Binding-site contacts:
Ligand atom C1 contacts residue ASN278 of chain 1.A at 1.4 Å.
Ligand atom C5 contacts residue ASN278 of chain 1.A at 3.6 Å.
Ligand atom C8 contacts residue THR299 of chain 1.A at 3.9 Å.
Ligand atom C5 contacts residue ALA276 of chain 1.A at 4.3 Å (hydrophobic).
Ligand atom C3 contacts residue ASN278 of chain 1.A at 3.9 Å.
Ligand atom O6 contacts residue ARG553 of chain 1.A at 4.0 Å.
Ligand atom C6 contacts residue GLU634 of chain 1.A at 2.9 Å.
Ligand atom C7 contacts residue ASN278 of chain 1.A at 3.2 Å.
Ligand atom O7 contacts residue ASN278 of chain 1.A at 3.1 Å (h-bond).
Ligand atom C8 contacts residue ASN278 of chain 1.A at 4.4 Å.
Ligand atom O7 contacts residue SER300 of chain 1.A at 3.7 Å.
Ligand atom C2 contacts residue ASN278 of chain 1.A at 2.6 Å.
Ligand atom C5 contacts residue GLU634 of chain 1.A at 4.2 Å.
Ligand atom O5 contacts residue ASN278 of chain 1.A at 2.3 Å (h-bond).
Ligand atom O6 contacts residue GLU634 of chain 1.A at 2.8 Å (salt-bridge).
Ligand atom C1 contacts residue ALA276 of chain 1.A at 4.4 Å (hydrophobic).
Ligand atom C4 contacts residue ASN278 of chain 1.A at 4.3 Å.
Ligand atom C4 contacts residue GLU634 of chain 1.A at 4.5 Å.
Ligand atom N2 contacts residue ASN278 of chain 1.A at 3.0 Å (h-bond).
Ligand atom O5 contacts residue ALA276 of chain 1.A at 4.4 Å.
Ligand atom C8 contacts residue ILE279 of chain 1.A at 3.8 Å (hydrophobic).
Ligand atom O7 contacts residue THR299 of chain 1.A at 4.3 Å.

A protein and the small-molecule ligand that binds it are described below.
Small molecule (SMILES): CC(=O)N[C@H]1[C@H](O[C@H]2[C@H](O)[C@@H](NC(C)=O)CO[C@@H]2CO)O[C@H](CO)[C@@H](O)[C@@H]1O

Sequence of chain 1.A:
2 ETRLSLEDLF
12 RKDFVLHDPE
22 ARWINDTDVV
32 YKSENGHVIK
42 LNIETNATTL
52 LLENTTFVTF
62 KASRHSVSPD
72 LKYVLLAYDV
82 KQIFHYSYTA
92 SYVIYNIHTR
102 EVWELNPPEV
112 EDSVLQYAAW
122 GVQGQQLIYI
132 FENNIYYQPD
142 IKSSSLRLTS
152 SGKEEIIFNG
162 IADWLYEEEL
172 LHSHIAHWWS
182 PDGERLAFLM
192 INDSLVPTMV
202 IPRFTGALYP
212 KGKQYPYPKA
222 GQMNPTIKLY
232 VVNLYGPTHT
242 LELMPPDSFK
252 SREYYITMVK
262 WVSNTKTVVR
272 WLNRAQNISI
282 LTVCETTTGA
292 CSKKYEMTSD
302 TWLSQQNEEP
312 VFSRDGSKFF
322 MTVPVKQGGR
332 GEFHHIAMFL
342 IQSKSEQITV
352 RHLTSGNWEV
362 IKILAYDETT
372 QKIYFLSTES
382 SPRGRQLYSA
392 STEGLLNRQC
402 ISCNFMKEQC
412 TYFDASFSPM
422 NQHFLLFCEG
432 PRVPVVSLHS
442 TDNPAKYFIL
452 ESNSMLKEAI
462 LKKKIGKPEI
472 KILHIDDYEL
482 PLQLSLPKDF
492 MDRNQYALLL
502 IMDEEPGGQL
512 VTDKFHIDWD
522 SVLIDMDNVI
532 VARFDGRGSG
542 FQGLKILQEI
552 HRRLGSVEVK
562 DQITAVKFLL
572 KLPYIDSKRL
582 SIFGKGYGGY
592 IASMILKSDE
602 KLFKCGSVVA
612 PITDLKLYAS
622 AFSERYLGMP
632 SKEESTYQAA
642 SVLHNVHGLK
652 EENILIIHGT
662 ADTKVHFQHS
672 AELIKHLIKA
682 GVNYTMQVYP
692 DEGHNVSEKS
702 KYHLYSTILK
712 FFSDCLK